Sequence of chain 1.A:
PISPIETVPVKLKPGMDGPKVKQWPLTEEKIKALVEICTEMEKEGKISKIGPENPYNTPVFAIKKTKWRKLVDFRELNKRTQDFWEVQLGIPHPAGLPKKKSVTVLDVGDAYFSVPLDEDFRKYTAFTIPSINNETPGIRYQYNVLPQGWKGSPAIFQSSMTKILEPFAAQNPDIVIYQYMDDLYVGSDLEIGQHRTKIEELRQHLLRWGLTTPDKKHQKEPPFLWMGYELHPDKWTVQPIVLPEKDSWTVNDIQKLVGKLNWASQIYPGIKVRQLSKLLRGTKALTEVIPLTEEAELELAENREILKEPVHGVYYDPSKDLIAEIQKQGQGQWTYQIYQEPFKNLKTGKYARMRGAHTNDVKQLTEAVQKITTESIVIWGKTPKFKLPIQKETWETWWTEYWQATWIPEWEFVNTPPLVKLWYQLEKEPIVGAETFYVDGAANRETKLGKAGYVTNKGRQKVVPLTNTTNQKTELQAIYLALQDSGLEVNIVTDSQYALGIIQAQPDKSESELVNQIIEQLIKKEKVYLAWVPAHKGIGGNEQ

Binding-site contacts:
Ligand atom C14 contacts residue TYR190 of chain 1.A at 3.7 Å (hydrophobic).
Ligand atom C0D contacts residue LEU102 of chain 1.A at 3.6 Å (hydrophobic).
Ligand atom N0W contacts residue TYR190 of chain 1.A at 3.2 Å.
Ligand atom C00 contacts residue PRO103 of chain 1.A at 3.4 Å (hydrophobic).
Ligand atom C0X contacts residue TYR190 of chain 1.A at 3.5 Å (hydrophobic).
Ligand atom O0S contacts residue PRO238 of chain 1.A at 3.1 Å.
Ligand atom C02 contacts residue GLY192 of chain 1.A at 3.5 Å.
Ligand atom C0D contacts residue PRO103 of chain 1.A at 3.3 Å (hydrophobic).
Ligand atom C05 contacts residue VAL108 of chain 1.A at 3.7 Å (hydrophobic).
Ligand atom C0K contacts residue TYR320 of chain 1.A at 3.5 Å (hydrophobic).
Ligand atom N0H contacts residue TYR320 of chain 1.A at 3.4 Å.
Ligand atom C11 contacts residue TRP231 of chain 1.A at 3.6 Å (hydrophobic).
Ligand atom C0N contacts residue VAL108 of chain 1.A at 3.5 Å (hydrophobic).
Ligand atom C02 contacts residue TYR183 of chain 1.A at 3.6 Å (hydrophobic).
Ligand atom N0M contacts residue VAL108 of chain 1.A at 3.4 Å.
Ligand atom C01 contacts residue VAL181 of chain 1.A at 3.6 Å (hydrophobic).
Ligand atom O0Q contacts residue LYS105 of chain 1.A at 3.4 Å (salt-bridge).
Ligand atom C0C contacts residue TYR190 of chain 1.A at 3.6 Å (hydrophobic).
Ligand atom C03 contacts residue TYR190 of chain 1.A at 3.5 Å (hydrophobic).
Ligand atom C0E contacts residue TYR320 of chain 1.A at 3.4 Å (hydrophobic).
Ligand atom O0S contacts residue VAL108 of chain 1.A at 3.7 Å.
Ligand atom C02 contacts residue VAL181 of chain 1.A at 3.4 Å (hydrophobic).
Ligand atom O0A contacts residue TYR190 of chain 1.A at 3.8 Å.
Ligand atom C0V contacts residue TYR190 of chain 1.A at 3.5 Å (hydrophobic).
Ligand atom N19 contacts residue PHE229 of chain 1.A at 3.3 Å.
Ligand atom C11 contacts residue TYR190 of chain 1.A at 3.4 Å (hydrophobic).
Ligand atom O0Q contacts residue LYS104 of chain 1.A at 3.3 Å.
Ligand atom C0K contacts residue VAL108 of chain 1.A at 3.5 Å (hydrophobic).
Ligand atom N0H contacts residue VAL108 of chain 1.A at 3.8 Å.
Ligand atom O0Q contacts residue TYR320 of chain 1.A at 3.6 Å.
Ligand atom N19 contacts residue VAL110 of chain 1.A at 3.2 Å.
Ligand atom N0M contacts residue PRO238 of chain 1.A at 3.7 Å.
Ligand atom C16 contacts residue VAL110 of chain 1.A at 3.5 Å (hydrophobic).
Ligand atom C10 contacts residue TYR190 of chain 1.A at 3.6 Å (hydrophobic).
Ligand atom C0N contacts residue PRO238 of chain 1.A at 3.6 Å (hydrophobic).
Ligand atom O0A contacts residue VAL108 of chain 1.A at 3.6 Å.
Ligand atom C0Y contacts residue LEU102 of chain 1.A at 3.6 Å (hydrophobic).
Ligand atom O0B contacts residue VAL108 of chain 1.A at 3.6 Å.
Ligand atom C0Z contacts residue LEU102 of chain 1.A at 3.6 Å (hydrophobic).
Ligand atom C0P contacts residue TYR320 of chain 1.A at 3.6 Å (hydrophobic).

A protein and the small-molecule ligand that binds it are described below.
Small molecule (SMILES): N#Cc1cc2c(Oc3ccccc3OCCn3ccc(=O)[nH]c3=O)cccn2c1